Binding-site contacts:
Ligand atom N3 contacts residue GLY51 of chain 1.K at 3.0 Å (h-bond).
Ligand atom C6 contacts residue GLY51 of chain 1.K at 3.7 Å.
Ligand atom B7 contacts residue GLY51 of chain 1.K at 3.6 Å.
Ligand atom C24 contacts residue GLY110 of chain 1.K at 3.8 Å.
Ligand atom C22 contacts residue LEU108 of chain 1.K at 3.5 Å (hydrophobic).
Ligand atom O13 contacts residue SER80 of chain 1.K at 2.2 Å (h-bond).
Ligand atom O12 contacts residue SER80 of chain 1.K at 2.5 Å (h-bond).
Ligand atom C1 contacts residue LEU108 of chain 1.K at 3.0 Å (hydrophobic).
Ligand atom C10 contacts residue GLN106 of chain 1.K at 3.6 Å.
Ligand atom C26 contacts residue LEU108 of chain 1.K at 3.6 Å (hydrophobic).
Ligand atom O4 contacts residue PRO107 of chain 1.K at 3.1 Å.
Ligand atom B7 contacts residue SER80 of chain 1.K at 2.1 Å.
Ligand atom C6 contacts residue SER80 of chain 1.K at 3.0 Å.
Ligand atom C8 contacts residue SER80 of chain 1.K at 3.3 Å.
Ligand atom N20 contacts residue ILE125 of chain 1.K at 3.9 Å.
Ligand atom O13 contacts residue GLY50 of chain 1.K at 3.5 Å.
Ligand atom O13 contacts residue MET81 of chain 1.K at 3.1 Å (h-bond).
Ligand atom C1 contacts residue VAL53 of chain 1.K at 3.8 Å (hydrophobic).
Ligand atom C10 contacts residue HIS105 of chain 1.K at 3.1 Å.
Ligand atom C14 contacts residue LEU108 of chain 1.K at 3.8 Å (hydrophobic).
Ligand atom B7 contacts residue HIS105 of chain 1.K at 3.7 Å.
Ligand atom N5 contacts residue LEU108 of chain 1.K at 3.0 Å (h-bond).
Ligand atom C19 contacts residue VAL53 of chain 1.K at 3.6 Å (hydrophobic).
Ligand atom O12 contacts residue HIS105 of chain 1.K at 3.0 Å (h-bond).
Ligand atom C17 contacts residue VAL53 of chain 1.K at 3.3 Å (hydrophobic).
Ligand atom C11 contacts residue MET81 of chain 1.K at 3.7 Å (hydrophobic).
Ligand atom C18 contacts residue LEU108 of chain 1.K at 3.8 Å (hydrophobic).
Ligand atom C9 contacts residue SER80 of chain 1.K at 3.1 Å.
Ligand atom C9 contacts residue MET81 of chain 1.K at 3.9 Å (hydrophobic).
Ligand atom C2 contacts residue LEU108 of chain 1.K at 3.6 Å (hydrophobic).
Ligand atom C24 contacts residue GLY109 of chain 1.K at 3.8 Å.
Ligand atom CL2 contacts residue SER52 of chain 1.K at 3.4 Å.
Ligand atom CL2 contacts residue GLY51 of chain 1.K at 3.7 Å.
Ligand atom N3 contacts residue VAL53 of chain 1.K at 3.8 Å.
Ligand atom O13 contacts residue GLY51 of chain 1.K at 3.0 Å (h-bond).
Ligand atom C2 contacts residue VAL53 of chain 1.K at 3.8 Å (hydrophobic).
Ligand atom C10 contacts residue PRO107 of chain 1.K at 3.5 Å (hydrophobic).
Ligand atom C25 contacts residue GLY109 of chain 1.K at 3.5 Å.
Ligand atom O4 contacts residue LEU108 of chain 1.K at 2.6 Å (h-bond).
Ligand atom C8 contacts residue VAL53 of chain 1.K at 3.9 Å (hydrophobic).

Sequence of chain 1.K:
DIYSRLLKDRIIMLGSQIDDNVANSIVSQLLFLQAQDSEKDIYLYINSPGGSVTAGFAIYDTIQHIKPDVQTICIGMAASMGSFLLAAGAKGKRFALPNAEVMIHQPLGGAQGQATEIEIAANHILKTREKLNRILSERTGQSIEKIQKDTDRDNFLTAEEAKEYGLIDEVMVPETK

A protein and the small-molecule ligand that binds it are described below.
Small molecule (SMILES): CC(C)C[C@H](NC(=O)[C@H](Cc1c[nH]c2ccccc12)NC(=O)c1cc(Cl)ccc1Cl)B(O)O